Sequence of chain 1.A:
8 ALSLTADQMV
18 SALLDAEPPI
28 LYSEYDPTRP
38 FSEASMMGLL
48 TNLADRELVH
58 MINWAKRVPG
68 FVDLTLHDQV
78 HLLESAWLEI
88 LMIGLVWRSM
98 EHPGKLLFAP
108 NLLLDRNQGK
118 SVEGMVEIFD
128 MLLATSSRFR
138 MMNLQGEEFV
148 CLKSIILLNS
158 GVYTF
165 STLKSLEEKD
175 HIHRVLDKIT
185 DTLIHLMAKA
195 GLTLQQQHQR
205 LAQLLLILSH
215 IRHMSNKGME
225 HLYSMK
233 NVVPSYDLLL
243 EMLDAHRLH

This protein binds this small molecule.
Small molecule (SMILES): O=C(c1ccccc1)N1[C@H](c2ccc(OC[C@@H]3CCN(CCCF)C3)cc2)c2ccc(O)cc2CC12CC2

Binding-site contacts:
Ligand atom C23 contacts residue LEU226 of chain 1.A at 3.6 Å (hydrophobic).
Ligand atom C15 contacts residue LEU129 of chain 1.A at 3.7 Å (hydrophobic).
Ligand atom C17 contacts residue LEU85 of chain 1.A at 3.5 Å (hydrophobic).
Ligand atom C29 contacts residue PRO236 of chain 1.A at 3.7 Å (hydrophobic).
Ligand atom C25 contacts residue VAL234 of chain 1.A at 3.2 Å (hydrophobic).
Ligand atom C1 contacts residue LEU47 of chain 1.A at 3.5 Å (hydrophobic).
Ligand atom O1 contacts residue MET44 of chain 1.A at 3.9 Å.
Ligand atom C21 contacts residue ALA51 of chain 1.A at 3.5 Å (hydrophobic).
Ligand atom C20 contacts residue ALA51 of chain 1.A at 3.6 Å (hydrophobic).
Ligand atom C29 contacts residue VAL234 of chain 1.A at 3.5 Å (hydrophobic).
Ligand atom F1 contacts residue VAL235 of chain 1.A at 3.7 Å.
Ligand atom C32 contacts residue ASP52 of chain 1.A at 3.9 Å.
Ligand atom C29 contacts residue ASP52 of chain 1.A at 3.6 Å.
Ligand atom C14 contacts residue MET122 of chain 1.A at 3.3 Å (hydrophobic).
Ligand atom C27 contacts residue ASP52 of chain 1.A at 3.5 Å.
Ligand atom O2 contacts residue ARG95 of chain 1.A at 3.0 Å (salt-bridge).
Ligand atom C26 contacts residue ALA51 of chain 1.A at 3.9 Å (hydrophobic).
Ligand atom F1 contacts residue ASN233 of chain 1.A at 3.8 Å.
Ligand atom O2 contacts residue GLU54 of chain 1.A at 2.4 Å (salt-bridge).
Ligand atom C25 contacts residue TRP84 of chain 1.A at 3.8 Å (hydrophobic).
Ligand atom C6 contacts residue PHE105 of chain 1.A at 3.8 Å (hydrophobic).
Ligand atom C13 contacts residue HIS225 of chain 1.A at 3.8 Å.
Ligand atom C2 contacts residue GLU54 of chain 1.A at 3.2 Å.
Ligand atom C14 contacts residue ILE125 of chain 1.A at 3.5 Å (hydrophobic).
Ligand atom N2 contacts residue VAL234 of chain 1.A at 3.7 Å.
Ligand atom C7 contacts residue PHE105 of chain 1.A at 3.9 Å (hydrophobic).
Ligand atom C3 contacts residue GLU54 of chain 1.A at 3.2 Å.
Ligand atom C13 contacts residue MET122 of chain 1.A at 3.2 Å (hydrophobic).
Ligand atom C31 contacts residue ASP52 of chain 1.A at 3.3 Å.
Ligand atom C5 contacts residue PHE105 of chain 1.A at 3.7 Å (hydrophobic).
Ligand atom C22 contacts residue LEU226 of chain 1.A at 3.8 Å (hydrophobic).
Ligand atom C28 contacts residue ASP52 of chain 1.A at 3.2 Å.
Ligand atom C27 contacts residue THR48 of chain 1.A at 3.8 Å.
Ligand atom O1 contacts residue LEU47 of chain 1.A at 3.4 Å.
Ligand atom N2 contacts residue ASP52 of chain 1.A at 2.8 Å (salt-bridge).
Ligand atom C30 contacts residue ASP52 of chain 1.A at 3.5 Å.
Ligand atom C30 contacts residue VAL234 of chain 1.A at 3.4 Å (hydrophobic).
Ligand atom C14 contacts residue PHE126 of chain 1.A at 3.8 Å (hydrophobic).
Ligand atom C26 contacts residue VAL234 of chain 1.A at 3.9 Å (hydrophobic).
Ligand atom C28 contacts residue VAL234 of chain 1.A at 3.8 Å (hydrophobic).